Binding-site contacts:
Ligand atom O5 contacts residue ASN1071 of chain 1.B at 2.4 Å (h-bond).
Ligand atom C7 contacts residue ASN1071 of chain 1.B at 3.9 Å.
Ligand atom C3 contacts residue ASN1071 of chain 1.B at 3.7 Å.
Ligand atom C4 contacts residue ALA703 of chain 1.B at 4.4 Å (hydrophobic).
Ligand atom C1 contacts residue GLN892 of chain 1.C at 4.3 Å.
Ligand atom C1 contacts residue ASN1071 of chain 1.B at 1.4 Å.
Ligand atom C2 contacts residue ASN1071 of chain 1.B at 2.4 Å.
Ligand atom O7 contacts residue SER701 of chain 1.B at 4.0 Å.
Ligand atom N2 contacts residue ASN1071 of chain 1.B at 2.9 Å (h-bond).
Ligand atom C8 contacts residue GLU1069 of chain 1.B at 4.2 Å.
Ligand atom C7 contacts residue SER701 of chain 1.B at 4.3 Å.
Ligand atom O7 contacts residue ASN1071 of chain 1.B at 4.4 Å.
Ligand atom C8 contacts residue LYS1070 of chain 1.B at 4.4 Å.
Ligand atom C8 contacts residue ASN1071 of chain 1.B at 4.1 Å.
Ligand atom C8 contacts residue SER701 of chain 1.B at 3.5 Å.
Ligand atom C5 contacts residue ASN1071 of chain 1.B at 3.7 Å.
Ligand atom C8 contacts residue ALA703 of chain 1.B at 3.8 Å (hydrophobic).
Ligand atom N2 contacts residue GLN892 of chain 1.C at 4.2 Å.
Ligand atom C2 contacts residue GLN892 of chain 1.C at 4.5 Å.
Ligand atom O4 contacts residue ALA703 of chain 1.B at 3.5 Å.
Ligand atom C1 contacts residue ALA703 of chain 1.B at 4.5 Å (hydrophobic).
Ligand atom C3 contacts residue GLN892 of chain 1.C at 4.2 Å.
Ligand atom C8 contacts residue VAL702 of chain 1.B at 4.3 Å (hydrophobic).
Ligand atom N2 contacts residue ALA703 of chain 1.B at 3.7 Å.
Ligand atom C4 contacts residue ASN1071 of chain 1.B at 4.2 Å.
Ligand atom C7 contacts residue ALA703 of chain 1.B at 4.0 Å (hydrophobic).

This small molecule binds to this protein.
Small molecule (SMILES): CC(=O)N[C@H]1[C@H](O[C@H]2[C@H](O)[C@@H](NC(C)=O)CO[C@@H]2CO)O[C@H](CO)[C@@H](O)[C@@H]1O

Sequence of chain 1.C:
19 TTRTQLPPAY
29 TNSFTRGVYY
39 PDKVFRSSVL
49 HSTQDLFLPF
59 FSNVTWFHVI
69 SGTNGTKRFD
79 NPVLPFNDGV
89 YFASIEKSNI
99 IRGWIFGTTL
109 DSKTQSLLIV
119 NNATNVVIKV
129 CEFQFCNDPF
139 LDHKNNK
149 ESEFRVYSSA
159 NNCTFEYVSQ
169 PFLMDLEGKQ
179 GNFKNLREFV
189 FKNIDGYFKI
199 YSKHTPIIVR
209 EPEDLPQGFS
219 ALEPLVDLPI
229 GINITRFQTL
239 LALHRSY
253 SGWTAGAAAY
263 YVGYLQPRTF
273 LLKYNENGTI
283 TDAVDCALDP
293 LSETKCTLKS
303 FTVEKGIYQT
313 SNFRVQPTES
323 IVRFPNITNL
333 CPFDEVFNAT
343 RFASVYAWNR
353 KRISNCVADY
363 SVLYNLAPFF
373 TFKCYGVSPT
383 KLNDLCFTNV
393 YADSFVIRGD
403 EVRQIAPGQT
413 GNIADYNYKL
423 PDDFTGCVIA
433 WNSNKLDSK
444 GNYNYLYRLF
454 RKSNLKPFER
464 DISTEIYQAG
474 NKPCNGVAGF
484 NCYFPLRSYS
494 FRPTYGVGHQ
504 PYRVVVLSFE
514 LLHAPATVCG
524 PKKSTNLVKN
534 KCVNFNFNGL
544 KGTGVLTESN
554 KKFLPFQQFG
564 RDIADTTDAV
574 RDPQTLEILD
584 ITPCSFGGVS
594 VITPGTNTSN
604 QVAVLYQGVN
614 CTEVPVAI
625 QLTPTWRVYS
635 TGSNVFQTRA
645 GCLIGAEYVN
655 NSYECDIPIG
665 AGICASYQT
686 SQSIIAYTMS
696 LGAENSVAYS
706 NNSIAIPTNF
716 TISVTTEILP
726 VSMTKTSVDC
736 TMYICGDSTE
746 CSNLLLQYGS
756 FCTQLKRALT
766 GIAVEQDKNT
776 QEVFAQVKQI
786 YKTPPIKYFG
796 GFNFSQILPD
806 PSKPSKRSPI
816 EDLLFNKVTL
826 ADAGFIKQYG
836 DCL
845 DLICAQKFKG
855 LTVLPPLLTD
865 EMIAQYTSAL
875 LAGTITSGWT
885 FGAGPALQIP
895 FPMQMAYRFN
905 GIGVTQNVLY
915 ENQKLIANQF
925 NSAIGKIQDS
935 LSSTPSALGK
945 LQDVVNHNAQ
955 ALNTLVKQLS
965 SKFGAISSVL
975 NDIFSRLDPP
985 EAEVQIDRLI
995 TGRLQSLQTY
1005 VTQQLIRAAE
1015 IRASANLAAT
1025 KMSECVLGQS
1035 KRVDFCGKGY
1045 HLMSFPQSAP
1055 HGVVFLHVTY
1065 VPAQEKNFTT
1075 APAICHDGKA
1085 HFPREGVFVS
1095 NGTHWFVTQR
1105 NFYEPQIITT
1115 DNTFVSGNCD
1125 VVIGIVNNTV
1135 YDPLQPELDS

Sequence of chain 1.B:
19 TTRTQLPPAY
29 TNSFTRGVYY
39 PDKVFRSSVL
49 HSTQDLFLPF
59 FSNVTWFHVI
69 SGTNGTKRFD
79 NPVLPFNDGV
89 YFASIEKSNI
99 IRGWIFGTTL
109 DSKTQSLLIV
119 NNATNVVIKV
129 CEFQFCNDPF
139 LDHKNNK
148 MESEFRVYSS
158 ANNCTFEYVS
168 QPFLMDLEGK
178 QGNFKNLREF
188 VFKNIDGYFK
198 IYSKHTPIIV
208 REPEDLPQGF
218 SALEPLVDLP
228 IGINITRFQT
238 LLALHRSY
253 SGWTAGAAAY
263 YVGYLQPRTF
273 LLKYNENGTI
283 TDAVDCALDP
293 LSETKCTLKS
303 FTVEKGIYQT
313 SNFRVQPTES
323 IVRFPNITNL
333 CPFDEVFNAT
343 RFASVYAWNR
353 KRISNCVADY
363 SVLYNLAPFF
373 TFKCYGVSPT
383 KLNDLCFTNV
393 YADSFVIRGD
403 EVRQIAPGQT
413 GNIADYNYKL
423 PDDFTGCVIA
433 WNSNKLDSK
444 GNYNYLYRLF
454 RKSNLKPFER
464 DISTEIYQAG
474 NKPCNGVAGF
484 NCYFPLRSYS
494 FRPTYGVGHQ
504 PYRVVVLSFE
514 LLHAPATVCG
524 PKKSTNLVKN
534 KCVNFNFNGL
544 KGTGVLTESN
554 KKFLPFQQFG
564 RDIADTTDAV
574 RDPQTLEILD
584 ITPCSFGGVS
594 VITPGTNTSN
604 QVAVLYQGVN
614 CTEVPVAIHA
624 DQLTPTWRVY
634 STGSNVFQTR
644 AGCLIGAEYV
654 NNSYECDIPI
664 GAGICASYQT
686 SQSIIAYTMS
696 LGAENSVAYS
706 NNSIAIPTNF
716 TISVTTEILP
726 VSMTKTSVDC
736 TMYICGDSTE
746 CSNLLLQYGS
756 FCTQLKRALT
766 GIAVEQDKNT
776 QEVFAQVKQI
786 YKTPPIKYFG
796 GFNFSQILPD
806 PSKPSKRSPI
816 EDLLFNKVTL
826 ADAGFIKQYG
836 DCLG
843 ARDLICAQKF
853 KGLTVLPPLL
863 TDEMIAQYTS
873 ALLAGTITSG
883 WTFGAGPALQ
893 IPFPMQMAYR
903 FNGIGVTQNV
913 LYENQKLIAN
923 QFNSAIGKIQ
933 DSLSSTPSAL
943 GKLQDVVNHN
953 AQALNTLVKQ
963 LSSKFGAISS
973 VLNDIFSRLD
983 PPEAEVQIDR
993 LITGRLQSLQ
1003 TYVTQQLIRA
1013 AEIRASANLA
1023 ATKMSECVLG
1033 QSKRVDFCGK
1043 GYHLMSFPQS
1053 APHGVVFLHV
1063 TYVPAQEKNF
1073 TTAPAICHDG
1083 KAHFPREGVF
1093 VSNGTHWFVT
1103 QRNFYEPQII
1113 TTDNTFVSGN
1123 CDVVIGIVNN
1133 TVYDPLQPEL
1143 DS